Sequence of chain 1.A:
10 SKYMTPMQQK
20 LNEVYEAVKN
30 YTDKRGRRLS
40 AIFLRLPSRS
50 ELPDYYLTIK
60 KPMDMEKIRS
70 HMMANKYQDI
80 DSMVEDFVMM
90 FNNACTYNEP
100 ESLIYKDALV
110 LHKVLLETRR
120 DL

Binding-site contacts:
Ligand atom C11 contacts residue ARG44 of chain 1.A at 4.0 Å.
Ligand atom O contacts residue TYR54 of chain 1.A at 2.7 Å (h-bond).
Ligand atom C15 contacts residue ASN97 of chain 1.A at 3.7 Å.
Ligand atom CL contacts residue ALA93 of chain 1.A at 3.7 Å.
Ligand atom C contacts residue LEU51 of chain 1.A at 4.0 Å (hydrophobic).
Ligand atom C11 contacts residue PHE42 of chain 1.A at 3.5 Å (hydrophobic).
Ligand atom C10 contacts residue PHE42 of chain 1.A at 4.0 Å (hydrophobic).
Ligand atom C15 contacts residue ILE103 of chain 1.A at 3.7 Å (hydrophobic).
Ligand atom C9 contacts residue ILE41 of chain 1.A at 4.0 Å (hydrophobic).
Ligand atom C13 contacts residue LEU45 of chain 1.A at 3.8 Å (hydrophobic).
Ligand atom C10 contacts residue ILE41 of chain 1.A at 3.2 Å (hydrophobic).
Ligand atom C4 contacts residue ILE103 of chain 1.A at 4.0 Å (hydrophobic).
Ligand atom N contacts residue ILE103 of chain 1.A at 3.9 Å.
Ligand atom C6 contacts residue ILE103 of chain 1.A at 3.8 Å (hydrophobic).
Ligand atom C15 contacts residue TYR54 of chain 1.A at 3.4 Å (hydrophobic).
Ligand atom C16 contacts residue ILE103 of chain 1.A at 3.4 Å (hydrophobic).
Ligand atom C11 contacts residue LEU45 of chain 1.A at 3.9 Å (hydrophobic).
Ligand atom C10 contacts residue ARG44 of chain 1.A at 3.5 Å.
Ligand atom CL contacts residue TYR54 of chain 1.A at 3.2 Å.
Ligand atom C8 contacts residue ILE41 of chain 1.A at 3.7 Å (hydrophobic).
Ligand atom C11 contacts residue ASP63 of chain 1.A at 3.8 Å.
Ligand atom C1 contacts residue ASN97 of chain 1.A at 3.9 Å.
Ligand atom C11 contacts residue ILE41 of chain 1.A at 3.8 Å (hydrophobic).
Ligand atom C13 contacts residue TYR54 of chain 1.A at 3.7 Å (hydrophobic).
Ligand atom N1 contacts residue ILE103 of chain 1.A at 3.3 Å.
Ligand atom N1 contacts residue TYR54 of chain 1.A at 4.0 Å.
Ligand atom N1 contacts residue ASN97 of chain 1.A at 3.2 Å (h-bond).
Ligand atom C9 contacts residue LEU45 of chain 1.A at 3.6 Å (hydrophobic).
Ligand atom CL contacts residue MET89 of chain 1.A at 3.1 Å.
Ligand atom C10 contacts residue LEU45 of chain 1.A at 3.8 Å (hydrophobic).
Ligand atom C5 contacts residue ASN97 of chain 1.A at 3.5 Å.
Ligand atom C2 contacts residue ASN97 of chain 1.A at 4.0 Å.
Ligand atom C13 contacts residue MET62 of chain 1.A at 4.0 Å (hydrophobic).
Ligand atom O contacts residue ALA93 of chain 1.A at 3.3 Å.
Ligand atom O contacts residue ASN97 of chain 1.A at 3.4 Å (h-bond).
Ligand atom C3 contacts residue ASN97 of chain 1.A at 3.9 Å.
Ligand atom C14 contacts residue TYR54 of chain 1.A at 3.8 Å (hydrophobic).
Ligand atom C12 contacts residue MET62 of chain 1.A at 3.4 Å (hydrophobic).
Ligand atom C4 contacts residue ILE41 of chain 1.A at 3.5 Å (hydrophobic).
Ligand atom C14 contacts residue LEU45 of chain 1.A at 3.6 Å (hydrophobic).

The protein below binds the small molecule below.
Small molecule (SMILES): CCC(CC)Cc1ccn2c1[nH]c(=O)c1c(Cl)cccc12